Binding-site contacts:
Ligand atom C25 contacts residue GLN285 of chain 1.A at 3.5 Å.
Ligand atom O19 contacts residue PHE384 of chain 1.A at 3.3 Å.
Ligand atom O11 contacts residue CO1 of chain 1.E at 2.0 Å.
Ligand atom N23 contacts residue PHE373 of chain 1.A at 3.6 Å.
Ligand atom O11 contacts residue PHE411 of chain 1.A at 3.6 Å.
Ligand atom C29 contacts residue PHE373 of chain 1.A at 3.5 Å (hydrophobic).
Ligand atom C14 contacts residue PHE373 of chain 1.A at 3.4 Å (hydrophobic).
Ligand atom C2 contacts residue SER259 of chain 1.A at 3.2 Å.
Ligand atom C4 contacts residue HIS300 of chain 1.A at 3.5 Å.
Ligand atom C1 contacts residue SER259 of chain 1.A at 3.4 Å.
Ligand atom O11 contacts residue HIS300 of chain 1.A at 3.1 Å (h-bond).
Ligand atom C28 contacts residue GLN285 of chain 1.A at 3.3 Å.
Ligand atom C5 contacts residue CO1 of chain 1.E at 3.7 Å.
Ligand atom C16 contacts residue PHE373 of chain 1.A at 3.4 Å (hydrophobic).
Ligand atom C9 contacts residue PHE411 of chain 1.A at 3.1 Å (hydrophobic).
Ligand atom O8 contacts residue PHE411 of chain 1.A at 3.7 Å.
Ligand atom C12 contacts residue PHE411 of chain 1.A at 3.2 Å (hydrophobic).
Ligand atom O8 contacts residue HIS300 of chain 1.A at 3.4 Å (h-bond).
Ligand atom C20 contacts residue GLN285 of chain 1.A at 3.3 Å.
Ligand atom C13 contacts residue PHE373 of chain 1.A at 3.5 Å (hydrophobic).
Ligand atom C15 contacts residue PHE416 of chain 1.A at 3.6 Å (hydrophobic).
Ligand atom C4 contacts residue CO1 of chain 1.E at 3.1 Å.
Ligand atom O8 contacts residue CO1 of chain 1.E at 2.1 Å.
Ligand atom C1 contacts residue ASN274 of chain 1.A at 3.5 Å.
Ligand atom C12 contacts residue PHE373 of chain 1.A at 3.5 Å (hydrophobic).
Ligand atom C10 contacts residue PHE373 of chain 1.A at 3.5 Å (hydrophobic).
Ligand atom O11 contacts residue GLU386 of chain 1.A at 3.1 Å (salt-bridge).
Ligand atom C27 contacts residue GLN285 of chain 1.A at 3.4 Å.
Ligand atom O19 contacts residue GLN285 of chain 1.A at 2.8 Å (h-bond).
Ligand atom C14 contacts residue PHE416 of chain 1.A at 3.5 Å (hydrophobic).
Ligand atom C24 contacts residue GLN285 of chain 1.A at 3.4 Å.
Ligand atom C31 contacts residue GLN418 of chain 1.A at 3.0 Å.
Ligand atom C15 contacts residue PHE373 of chain 1.A at 3.4 Å (hydrophobic).
Ligand atom O8 contacts residue HIS218 of chain 1.A at 2.9 Å (h-bond).
Ligand atom C26 contacts residue GLN285 of chain 1.A at 3.5 Å.
Ligand atom C30 contacts residue PHE416 of chain 1.A at 3.5 Å (hydrophobic).
Ligand atom O11 contacts residue PHE373 of chain 1.A at 3.7 Å.
Ligand atom C9 contacts residue CO1 of chain 1.E at 3.2 Å.
Ligand atom O7 contacts residue PHE416 of chain 1.A at 2.9 Å.
Ligand atom C30 contacts residue GLN285 of chain 1.A at 3.5 Å.

The protein below binds the small molecule below.
Small molecule (SMILES): Cc1cccc(C)c1-n1c(=O)c2cc(C(=O)C3=C(O)CCCC3=O)ccc2n(C)c1=O

Sequence of chain 1.A:
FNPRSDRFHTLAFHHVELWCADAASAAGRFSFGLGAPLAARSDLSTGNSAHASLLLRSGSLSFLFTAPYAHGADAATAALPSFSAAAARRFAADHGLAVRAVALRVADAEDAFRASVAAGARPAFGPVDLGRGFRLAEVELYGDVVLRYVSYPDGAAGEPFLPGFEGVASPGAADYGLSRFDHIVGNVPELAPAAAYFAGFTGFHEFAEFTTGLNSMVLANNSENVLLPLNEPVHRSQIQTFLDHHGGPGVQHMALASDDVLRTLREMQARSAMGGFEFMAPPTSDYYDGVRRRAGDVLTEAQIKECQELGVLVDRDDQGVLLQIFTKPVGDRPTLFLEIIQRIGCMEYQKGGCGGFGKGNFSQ